The protein below binds the small molecule below.
Small molecule (SMILES): Oc1ccc(/C=C/c2cc(O)cc(O)c2)cc1

Sequence of chain 2.A:
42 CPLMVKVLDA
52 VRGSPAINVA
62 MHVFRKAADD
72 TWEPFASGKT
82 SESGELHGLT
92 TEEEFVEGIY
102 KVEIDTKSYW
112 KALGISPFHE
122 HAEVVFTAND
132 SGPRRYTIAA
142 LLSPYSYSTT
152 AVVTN

Sequence of chain 1.A:
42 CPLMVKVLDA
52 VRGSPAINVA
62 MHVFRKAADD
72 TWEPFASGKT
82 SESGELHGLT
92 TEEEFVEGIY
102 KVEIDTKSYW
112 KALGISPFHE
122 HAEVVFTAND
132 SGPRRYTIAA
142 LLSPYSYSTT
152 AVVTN

Binding-site contacts:
Ligand atom C8 contacts residue ALA140 of chain 1.A at 3.9 Å (hydrophobic).
Ligand atom C6 contacts residue STL1 of chain 2.C at 1.3 Å.
Ligand atom C6 contacts residue LEU49 of chain 1.A at 3.7 Å (hydrophobic).
Ligand atom O1 contacts residue SER149 of chain 1.A at 2.9 Å (h-bond).
Ligand atom C13 contacts residue STL1 of chain 2.C at 0.4 Å.
Ligand atom C14 contacts residue STL1 of chain 2.C at 0.4 Å.
Ligand atom C10 contacts residue STL1 of chain 2.C at 0.4 Å.
Ligand atom C9 contacts residue STL1 of chain 2.C at 0.4 Å.
Ligand atom C11 contacts residue SER149 of chain 2.A at 3.7 Å.
Ligand atom C3 contacts residue STL1 of chain 2.C at 0.9 Å.
Ligand atom O1 contacts residue SER149 of chain 2.A at 2.5 Å (h-bond).
Ligand atom C13 contacts residue SER149 of chain 1.A at 3.5 Å.
Ligand atom O2 contacts residue STL1 of chain 2.C at 0.6 Å.
Ligand atom C3 contacts residue LYS47 of chain 1.A at 3.8 Å.
Ligand atom C12 contacts residue SER149 of chain 1.A at 3.7 Å.
Ligand atom C2 contacts residue STL1 of chain 2.C at 0.6 Å.
Ligand atom C1 contacts residue STL1 of chain 2.C at 0.6 Å.
Ligand atom O2 contacts residue LYS47 of chain 1.A at 3.8 Å.
Ligand atom C12 contacts residue LEU142 of chain 1.A at 3.5 Å (hydrophobic).
Ligand atom C13 contacts residue LEU142 of chain 2.A at 3.9 Å (hydrophobic).
Ligand atom C11 contacts residue LEU142 of chain 1.A at 3.8 Å (hydrophobic).
Ligand atom O1 contacts residue STL1 of chain 2.C at 0.7 Å (h-bond).
Ligand atom C2 contacts residue LYS47 of chain 2.A at 3.8 Å.
Ligand atom C7 contacts residue LEU49 of chain 1.A at 3.5 Å (hydrophobic).
Ligand atom O1 contacts residue LEU142 of chain 1.A at 3.4 Å.
Ligand atom C6 contacts residue ALA140 of chain 2.A at 3.6 Å (hydrophobic).
Ligand atom C2 contacts residue LYS47 of chain 1.A at 3.6 Å.
Ligand atom O3 contacts residue STL1 of chain 2.C at 1.0 Å (h-bond).
Ligand atom C7 contacts residue STL1 of chain 2.C at 1.1 Å.
Ligand atom C8 contacts residue STL1 of chain 2.C at 0.7 Å.
Ligand atom C7 contacts residue ALA140 of chain 2.A at 3.4 Å (hydrophobic).
Ligand atom C5 contacts residue STL1 of chain 2.C at 0.5 Å.
Ligand atom C11 contacts residue STL1 of chain 2.C at 0.4 Å.
Ligand atom C12 contacts residue SER149 of chain 2.A at 3.5 Å.
Ligand atom C5 contacts residue LEU49 of chain 1.A at 3.7 Å (hydrophobic).
Ligand atom C4 contacts residue STL1 of chain 2.C at 0.5 Å.
Ligand atom C12 contacts residue STL1 of chain 2.C at 0.4 Å.
Ligand atom O3 contacts residue THR138 of chain 2.A at 3.8 Å.
Ligand atom C13 contacts residue LEU142 of chain 1.A at 3.7 Å (hydrophobic).
Ligand atom C5 contacts residue ALA140 of chain 2.A at 3.9 Å (hydrophobic).